This small molecule binds to this protein.
Small molecule (SMILES): Cc1cccnc1N1CCCNCC1

Sequence of chain 1.A:
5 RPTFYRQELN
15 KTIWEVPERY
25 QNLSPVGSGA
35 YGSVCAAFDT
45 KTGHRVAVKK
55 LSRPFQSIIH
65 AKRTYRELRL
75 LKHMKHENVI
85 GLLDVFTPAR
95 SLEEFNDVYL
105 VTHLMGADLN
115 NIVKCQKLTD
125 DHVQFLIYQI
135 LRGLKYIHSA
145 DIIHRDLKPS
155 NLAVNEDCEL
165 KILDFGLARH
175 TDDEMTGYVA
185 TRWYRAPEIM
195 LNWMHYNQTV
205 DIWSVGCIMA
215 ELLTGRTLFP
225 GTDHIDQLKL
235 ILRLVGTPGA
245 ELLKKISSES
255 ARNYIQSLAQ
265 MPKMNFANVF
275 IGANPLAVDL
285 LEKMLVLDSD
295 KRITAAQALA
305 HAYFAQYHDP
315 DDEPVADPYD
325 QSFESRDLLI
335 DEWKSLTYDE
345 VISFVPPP

Binding-site contacts:
Ligand atom C3 contacts residue LYS53 of chain 1.A at 4.3 Å.
Ligand atom C3 contacts residue LEU75 of chain 1.A at 3.8 Å (hydrophobic).
Ligand atom C3 contacts residue LEU104 of chain 1.A at 3.8 Å (hydrophobic).
Ligand atom C1 contacts residue THR106 of chain 1.A at 3.5 Å.
Ligand atom C7 contacts residue MET109 of chain 1.A at 3.6 Å (hydrophobic).
Ligand atom N contacts residue ILE84 of chain 1.A at 3.4 Å.
Ligand atom C5 contacts residue THR106 of chain 1.A at 3.8 Å.
Ligand atom C6 contacts residue THR106 of chain 1.A at 3.4 Å.
Ligand atom C2 contacts residue THR106 of chain 1.A at 3.5 Å.
Ligand atom C5 contacts residue ILE84 of chain 1.A at 4.0 Å (hydrophobic).
Ligand atom C4 contacts residue GLU71 of chain 1.A at 4.1 Å.
Ligand atom C contacts residue LEU104 of chain 1.A at 4.3 Å (hydrophobic).
Ligand atom C contacts residue THR106 of chain 1.A at 3.3 Å.
Ligand atom N contacts residue THR106 of chain 1.A at 4.2 Å.
Ligand atom C2 contacts residue LEU104 of chain 1.A at 3.8 Å (hydrophobic).
Ligand atom C contacts residue ALA51 of chain 1.A at 3.7 Å (hydrophobic).
Ligand atom C contacts residue VAL52 of chain 1.A at 4.2 Å (hydrophobic).
Ligand atom C2 contacts residue LYS53 of chain 1.A at 3.7 Å.
Ligand atom N1 contacts residue ILE84 of chain 1.A at 4.3 Å.
Ligand atom C4 contacts residue ILE84 of chain 1.A at 3.8 Å (hydrophobic).
Ligand atom C7 contacts residue LEU167 of chain 1.A at 4.3 Å (hydrophobic).
Ligand atom C6 contacts residue ILE84 of chain 1.A at 3.6 Å (hydrophobic).
Ligand atom C4 contacts residue LEU75 of chain 1.A at 3.7 Å (hydrophobic).
Ligand atom C7 contacts residue THR106 of chain 1.A at 4.2 Å.
Ligand atom C8 contacts residue ALA51 of chain 1.A at 4.3 Å (hydrophobic).
Ligand atom C10 contacts residue ASP168 of chain 1.A at 4.1 Å.
Ligand atom C3 contacts residue GLU71 of chain 1.A at 4.3 Å.
Ligand atom N1 contacts residue THR106 of chain 1.A at 3.8 Å.
Ligand atom C contacts residue LYS53 of chain 1.A at 3.7 Å.
Ligand atom C3 contacts residue THR106 of chain 1.A at 3.8 Å.
Ligand atom C8 contacts residue MET109 of chain 1.A at 4.0 Å (hydrophobic).
Ligand atom C4 contacts residue THR106 of chain 1.A at 4.2 Å.
Ligand atom C1 contacts residue LYS53 of chain 1.A at 3.9 Å.